Binding-site contacts:
Ligand atom C3 contacts residue ALA24 of chain 9.D at 3.5 Å (hydrophobic).
Ligand atom C11 contacts residue LEU134 of chain 9.B at 3.8 Å (hydrophobic).
Ligand atom C5 contacts residue ILE194 of chain 9.B at 3.8 Å (hydrophobic).
Ligand atom C19 contacts residue PHE237 of chain 9.B at 3.5 Å (hydrophobic).
Ligand atom C21 contacts residue PHE237 of chain 9.B at 3.7 Å (hydrophobic).
Ligand atom C26 contacts residue THR111 of chain 9.B at 3.6 Å.
Ligand atom C13 contacts residue PHE237 of chain 9.B at 3.7 Å (hydrophobic).
Ligand atom C27 contacts residue ASP236 of chain 9.B at 3.6 Å.
Ligand atom C7 contacts residue VAL196 of chain 9.B at 3.5 Å (hydrophobic).
Ligand atom C4 contacts residue ALA24 of chain 9.D at 3.5 Å (hydrophobic).
Ligand atom C14 contacts residue MET132 of chain 9.B at 3.5 Å (hydrophobic).
Ligand atom N6 contacts residue VAL196 of chain 9.B at 3.8 Å.
Ligand atom C8 contacts residue VAL196 of chain 9.B at 3.7 Å (hydrophobic).
Ligand atom C23 contacts residue TYR112 of chain 9.B at 3.3 Å (hydrophobic).
Ligand atom C15 contacts residue MET132 of chain 9.B at 3.6 Å (hydrophobic).
Ligand atom C7 contacts residue TYR159 of chain 9.B at 3.7 Å (hydrophobic).
Ligand atom N4 contacts residue LEU240 of chain 9.B at 3.3 Å.
Ligand atom C13 contacts residue MET132 of chain 9.B at 3.8 Å (hydrophobic).
Ligand atom O25 contacts residue TYR112 of chain 9.B at 3.4 Å.
Ligand atom O16 contacts residue MET132 of chain 9.B at 3.6 Å.
Ligand atom C4 contacts residue TYR159 of chain 9.B at 3.7 Å (hydrophobic).
Ligand atom N3 contacts residue LEU240 of chain 9.B at 3.4 Å.
Ligand atom C8 contacts residue TYR159 of chain 9.B at 3.5 Å (hydrophobic).
Ligand atom C20 contacts residue TYR112 of chain 9.B at 3.4 Å (hydrophobic).
Ligand atom C14 contacts residue VAL199 of chain 9.B at 3.8 Å (hydrophobic).
Ligand atom C1 contacts residue ILE183 of chain 9.B at 3.5 Å (hydrophobic).
Ligand atom O25 contacts residue THR111 of chain 9.B at 3.4 Å (h-bond).
Ligand atom C21 contacts residue TYR112 of chain 9.B at 3.4 Å (hydrophobic).
Ligand atom C10 contacts residue MET132 of chain 9.B at 3.7 Å (hydrophobic).
Ligand atom C3 contacts residue PRO181 of chain 9.B at 3.7 Å (hydrophobic).
Ligand atom C3 contacts residue TYR159 of chain 9.B at 3.7 Å (hydrophobic).
Ligand atom C1 contacts residue ILE157 of chain 9.B at 3.4 Å (hydrophobic).
Ligand atom C23 contacts residue PHE237 of chain 9.B at 3.8 Å (hydrophobic).
Ligand atom C5 contacts residue TYR159 of chain 9.B at 3.7 Å (hydrophobic).
Ligand atom C18 contacts residue PHE237 of chain 9.B at 3.8 Å (hydrophobic).
Ligand atom O24 contacts residue TYR112 of chain 9.B at 3.8 Å.
Ligand atom C12 contacts residue VAL199 of chain 9.B at 3.7 Å (hydrophobic).
Ligand atom C26 contacts residue LYS113 of chain 9.B at 3.7 Å.
Ligand atom C20 contacts residue PHE237 of chain 9.B at 3.4 Å (hydrophobic).
Ligand atom C4 contacts residue ILE194 of chain 9.B at 3.8 Å (hydrophobic).

Sequence of chain 9.D:
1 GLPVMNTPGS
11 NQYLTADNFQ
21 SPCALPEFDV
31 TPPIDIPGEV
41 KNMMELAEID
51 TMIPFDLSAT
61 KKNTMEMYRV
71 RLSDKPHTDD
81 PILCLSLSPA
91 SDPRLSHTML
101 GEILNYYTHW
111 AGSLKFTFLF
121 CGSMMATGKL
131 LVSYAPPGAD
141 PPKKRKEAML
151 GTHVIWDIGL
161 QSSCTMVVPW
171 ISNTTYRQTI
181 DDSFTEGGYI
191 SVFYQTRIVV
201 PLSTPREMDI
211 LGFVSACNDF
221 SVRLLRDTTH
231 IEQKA

The protein below binds the small molecule below.
Small molecule (SMILES): CCOC(=O)c1ccc(OCCCCC2CCN(c3ccc(C)nn3)CC2)cc1

Sequence of chain 9.B:
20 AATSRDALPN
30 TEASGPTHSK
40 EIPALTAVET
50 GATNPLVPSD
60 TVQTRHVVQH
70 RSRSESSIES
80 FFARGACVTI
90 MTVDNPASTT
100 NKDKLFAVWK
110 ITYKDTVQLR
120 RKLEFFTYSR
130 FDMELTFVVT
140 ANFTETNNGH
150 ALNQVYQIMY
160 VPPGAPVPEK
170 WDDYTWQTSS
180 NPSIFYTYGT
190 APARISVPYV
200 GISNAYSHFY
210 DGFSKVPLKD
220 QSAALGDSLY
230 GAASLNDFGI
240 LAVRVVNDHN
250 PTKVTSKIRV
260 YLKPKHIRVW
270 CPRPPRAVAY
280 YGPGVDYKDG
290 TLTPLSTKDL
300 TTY